Binding-site contacts:
Ligand atom C1 contacts residue ASN27 of chain 2.B at 1.5 Å.
Ligand atom C2 contacts residue ASN27 of chain 2.B at 2.7 Å.
Ligand atom N2 contacts residue ASN27 of chain 2.B at 3.1 Å (h-bond).
Ligand atom O5 contacts residue ASN27 of chain 2.B at 2.4 Å (h-bond).
Ligand atom C1 contacts residue PHE79 of chain 2.B at 4.5 Å (hydrophobic).
Ligand atom O6 contacts residue PHE79 of chain 2.B at 3.9 Å.
Ligand atom C3 contacts residue ASN27 of chain 2.B at 4.0 Å.
Ligand atom C7 contacts residue ASN27 of chain 2.B at 3.7 Å.
Ligand atom C5 contacts residue LEU77 of chain 2.B at 4.3 Å (hydrophobic).
Ligand atom C6 contacts residue PHE79 of chain 2.B at 4.1 Å (hydrophobic).
Ligand atom C6 contacts residue LEU77 of chain 2.B at 4.0 Å (hydrophobic).
Ligand atom C5 contacts residue ASN27 of chain 2.B at 3.7 Å.
Ligand atom C5 contacts residue PHE79 of chain 2.B at 4.3 Å (hydrophobic).
Ligand atom O5 contacts residue PHE79 of chain 2.B at 3.7 Å.
Ligand atom C4 contacts residue ASN27 of chain 2.B at 4.3 Å.
Ligand atom O7 contacts residue ASN27 of chain 2.B at 3.9 Å.

Sequence of chain 2.B:
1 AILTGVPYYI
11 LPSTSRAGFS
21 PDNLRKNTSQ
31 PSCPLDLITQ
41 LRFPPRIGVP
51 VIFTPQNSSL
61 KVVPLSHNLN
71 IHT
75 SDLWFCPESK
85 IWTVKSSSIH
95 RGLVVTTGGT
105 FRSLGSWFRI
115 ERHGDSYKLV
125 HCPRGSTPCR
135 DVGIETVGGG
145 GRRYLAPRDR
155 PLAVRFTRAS

The protein below binds the small molecule below.
Small molecule (SMILES): CC(=O)N[C@@H]1[C@@H](O)[C@H](O)[C@@H](CO)O[C@H]1O